The small molecule below binds the protein below.
Small molecule (SMILES): CC(=O)N[C@@H]1[C@@H](O)[C@H](O)[C@@H](CO)O[C@H]1O

Binding-site contacts:
Ligand atom C2 contacts residue ASN256 of chain 1.R at 2.5 Å.
Ligand atom O5 contacts residue LYS357 of chain 1.R at 3.2 Å.
Ligand atom C3 contacts residue ASN256 of chain 1.R at 3.8 Å.
Ligand atom O4 contacts residue THR258 of chain 1.R at 3.9 Å.
Ligand atom O6 contacts residue LYS357 of chain 1.R at 3.1 Å (salt-bridge).
Ligand atom C8 contacts residue THR211 of chain 1.R at 3.4 Å.
Ligand atom C1 contacts residue THR258 of chain 1.R at 4.1 Å.
Ligand atom C4 contacts residue ASN256 of chain 1.R at 4.2 Å.
Ligand atom O6 contacts residue ASP355 of chain 1.R at 4.4 Å.
Ligand atom C2 contacts residue THR258 of chain 1.R at 4.5 Å.
Ligand atom N2 contacts residue ASN256 of chain 1.R at 3.0 Å (h-bond).
Ligand atom C1 contacts residue LYS357 of chain 1.R at 4.0 Å.
Ligand atom O5 contacts residue ASN256 of chain 1.R at 2.4 Å (h-bond).
Ligand atom C3 contacts residue THR258 of chain 1.R at 3.8 Å.
Ligand atom C5 contacts residue LYS357 of chain 1.R at 4.3 Å.
Ligand atom O5 contacts residue THR258 of chain 1.R at 4.3 Å.
Ligand atom C5 contacts residue THR258 of chain 1.R at 3.5 Å.
Ligand atom C1 contacts residue ASN256 of chain 1.R at 1.4 Å.
Ligand atom C7 contacts residue ASN256 of chain 1.R at 4.0 Å.
Ligand atom C6 contacts residue ASP355 of chain 1.R at 3.3 Å.
Ligand atom O5 contacts residue ASP355 of chain 1.R at 3.9 Å.
Ligand atom C4 contacts residue THR258 of chain 1.R at 3.9 Å.
Ligand atom O4 contacts residue GLU209 of chain 1.R at 4.4 Å.
Ligand atom C5 contacts residue ASN256 of chain 1.R at 3.7 Å.
Ligand atom C6 contacts residue LYS357 of chain 1.R at 3.6 Å.
Ligand atom O3 contacts residue GLU209 of chain 1.R at 4.3 Å.
Ligand atom C5 contacts residue ASP355 of chain 1.R at 3.9 Å.

Sequence of chain 1.R:
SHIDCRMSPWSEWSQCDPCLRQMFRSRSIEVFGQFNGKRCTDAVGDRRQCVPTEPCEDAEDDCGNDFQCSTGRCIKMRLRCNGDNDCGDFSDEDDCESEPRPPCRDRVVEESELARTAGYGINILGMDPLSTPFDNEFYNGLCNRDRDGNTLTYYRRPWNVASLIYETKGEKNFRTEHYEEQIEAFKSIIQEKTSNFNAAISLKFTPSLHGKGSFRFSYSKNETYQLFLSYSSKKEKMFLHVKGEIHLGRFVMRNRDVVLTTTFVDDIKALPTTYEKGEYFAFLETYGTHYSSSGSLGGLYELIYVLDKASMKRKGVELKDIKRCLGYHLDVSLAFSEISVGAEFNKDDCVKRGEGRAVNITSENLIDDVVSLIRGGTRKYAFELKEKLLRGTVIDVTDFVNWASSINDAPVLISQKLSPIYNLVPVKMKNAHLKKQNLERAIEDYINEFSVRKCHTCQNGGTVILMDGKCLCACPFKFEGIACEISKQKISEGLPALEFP